The protein below binds the small molecule below.
Small molecule (SMILES): CC(=O)N[C@H]1[C@H](O[C@H]2[C@H](O)[C@@H](NC(C)=O)CO[C@@H]2CO)O[C@H](CO)[C@@H](O)[C@@H]1O

Sequence of chain 8.K:
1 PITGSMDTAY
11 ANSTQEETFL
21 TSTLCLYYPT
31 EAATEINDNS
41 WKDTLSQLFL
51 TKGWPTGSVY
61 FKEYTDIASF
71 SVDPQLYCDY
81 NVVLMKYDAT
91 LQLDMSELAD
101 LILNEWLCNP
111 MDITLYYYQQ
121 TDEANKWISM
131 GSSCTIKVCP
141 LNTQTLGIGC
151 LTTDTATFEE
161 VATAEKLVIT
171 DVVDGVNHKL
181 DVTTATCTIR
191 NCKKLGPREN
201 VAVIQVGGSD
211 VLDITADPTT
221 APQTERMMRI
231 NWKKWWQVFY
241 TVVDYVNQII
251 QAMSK

Binding-site contacts:
Ligand atom C7 contacts residue ASN12 of chain 8.K at 3.9 Å.
Ligand atom C2 contacts residue ASN12 of chain 8.K at 3.3 Å.
Ligand atom O5 contacts residue ASN12 of chain 8.K at 2.8 Å (h-bond).
Ligand atom C1 contacts residue ASN12 of chain 8.K at 2.2 Å.
Ligand atom N2 contacts residue ASN12 of chain 8.K at 3.8 Å.
Ligand atom C5 contacts residue ASN12 of chain 8.K at 4.2 Å.
Ligand atom O7 contacts residue ASN12 of chain 8.K at 3.6 Å.